Sequence of chain 3.B:
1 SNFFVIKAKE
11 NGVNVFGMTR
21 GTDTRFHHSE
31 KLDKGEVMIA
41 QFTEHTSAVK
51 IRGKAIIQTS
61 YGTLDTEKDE

Sequence of chain 3.A:
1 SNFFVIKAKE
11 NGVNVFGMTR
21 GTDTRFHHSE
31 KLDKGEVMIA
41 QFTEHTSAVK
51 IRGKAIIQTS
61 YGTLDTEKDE

A protein and the small-molecule ligand that binds it are described below.
Small molecule (SMILES): N[C@@H](Cc1c[nH]c2ccccc12)C(=O)O

Binding-site contacts:
Ligand atom CD1 contacts residue SER47 of chain 3.A at 3.5 Å.
Ligand atom CZ2 contacts residue VAL49 of chain 3.B at 3.7 Å (hydrophobic).
Ligand atom CB contacts residue THR24 of chain 3.A at 3.5 Å.
Ligand atom NE1 contacts residue GLN41 of chain 3.B at 2.9 Å (h-bond).
Ligand atom CH2 contacts residue GLY17 of chain 3.B at 3.6 Å.
Ligand atom O contacts residue THR43 of chain 3.B at 2.6 Å (h-bond).
Ligand atom N contacts residue THR24 of chain 3.A at 2.8 Å (h-bond).
Ligand atom CD1 contacts residue GLN41 of chain 3.B at 3.7 Å.
Ligand atom CA contacts residue THR19 of chain 3.A at 3.7 Å.
Ligand atom CZ3 contacts residue GLY17 of chain 3.B at 3.6 Å.
Ligand atom CE3 contacts residue HIS28 of chain 3.B at 3.9 Å.
Ligand atom NE1 contacts residue ALA40 of chain 3.B at 3.7 Å.
Ligand atom CG contacts residue SER47 of chain 3.A at 3.8 Å.
Ligand atom C contacts residue THR43 of chain 3.B at 3.5 Å.
Ligand atom CH2 contacts residue MET38 of chain 3.B at 3.9 Å (hydrophobic).
Ligand atom OXT contacts residue SER47 of chain 3.A at 2.8 Å (h-bond).
Ligand atom CD1 contacts residue THR43 of chain 3.B at 3.9 Å.
Ligand atom C contacts residue SER47 of chain 3.A at 3.5 Å.
Ligand atom O contacts residue HIS45 of chain 3.B at 3.8 Å.
Ligand atom CA contacts residue SER47 of chain 3.A at 3.9 Å.
Ligand atom OXT contacts residue THR43 of chain 3.B at 3.6 Å.
Ligand atom N contacts residue ASP23 of chain 3.A at 3.1 Å (salt-bridge).
Ligand atom CZ2 contacts residue THR46 of chain 3.B at 3.9 Å.
Ligand atom CZ3 contacts residue MET38 of chain 3.B at 3.9 Å (hydrophobic).
Ligand atom OXT contacts residue GLY21 of chain 3.A at 3.1 Å (h-bond).
Ligand atom C contacts residue THR46 of chain 3.B at 3.9 Å.
Ligand atom CA contacts residue GLY21 of chain 3.A at 3.6 Å.
Ligand atom C contacts residue GLY21 of chain 3.A at 3.5 Å.
Ligand atom OXT contacts residue THR19 of chain 3.A at 4.0 Å.
Ligand atom CB contacts residue THR19 of chain 3.A at 3.7 Å.
Ligand atom CZ3 contacts residue HIS28 of chain 3.B at 3.9 Å.
Ligand atom CB contacts residue SER47 of chain 3.A at 3.4 Å.
Ligand atom O contacts residue THR46 of chain 3.B at 2.8 Å (h-bond).
Ligand atom CD1 contacts residue ALA48 of chain 3.A at 4.0 Å (hydrophobic).
Ligand atom N contacts residue GLY21 of chain 3.A at 2.8 Å (h-bond).
Ligand atom OXT contacts residue ARG20 of chain 3.A at 3.4 Å.
Ligand atom CA contacts residue THR24 of chain 3.A at 3.2 Å.
Ligand atom CH2 contacts residue VAL49 of chain 3.B at 3.9 Å (hydrophobic).
Ligand atom N contacts residue THR19 of chain 3.A at 2.8 Å (h-bond).
Ligand atom CE2 contacts residue ALA40 of chain 3.B at 4.0 Å (hydrophobic).